Sequence of chain 1.A:
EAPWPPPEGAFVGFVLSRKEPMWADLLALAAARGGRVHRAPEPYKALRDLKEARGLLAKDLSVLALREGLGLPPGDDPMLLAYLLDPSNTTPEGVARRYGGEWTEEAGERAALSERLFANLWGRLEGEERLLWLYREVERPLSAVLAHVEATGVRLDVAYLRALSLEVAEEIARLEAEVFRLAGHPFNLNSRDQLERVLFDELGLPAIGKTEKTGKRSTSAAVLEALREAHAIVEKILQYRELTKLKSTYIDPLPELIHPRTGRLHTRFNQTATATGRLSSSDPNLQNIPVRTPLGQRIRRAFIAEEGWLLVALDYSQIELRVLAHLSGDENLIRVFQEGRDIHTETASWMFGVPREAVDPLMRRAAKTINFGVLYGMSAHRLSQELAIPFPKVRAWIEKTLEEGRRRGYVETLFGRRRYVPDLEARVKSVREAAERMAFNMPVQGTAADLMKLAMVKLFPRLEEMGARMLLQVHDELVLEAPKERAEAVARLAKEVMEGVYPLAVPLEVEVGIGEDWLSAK

Binding-site contacts:
Ligand atom O2B contacts residue GLN321 of chain 1.A at 3.3 Å (h-bond).
Ligand atom PA contacts residue MG1 of chain 1.E at 3.4 Å.
Ligand atom ON2 contacts residue ARG368 of chain 1.A at 2.7 Å (salt-bridge).
Ligand atom PA contacts residue MG1 of chain 1.F at 3.4 Å.
Ligand atom O1G contacts residue ARG367 of chain 1.A at 3.1 Å (salt-bridge).
Ligand atom C2' contacts residue PHE375 of chain 1.A at 3.5 Å (hydrophobic).
Ligand atom O3G contacts residue ARG367 of chain 1.A at 2.9 Å (salt-bridge).
Ligand atom O1B contacts residue HIS347 of chain 1.A at 3.1 Å (h-bond).
Ligand atom PB contacts residue MG1 of chain 1.E at 3.0 Å.
Ligand atom O1G contacts residue SER320 of chain 1.A at 3.2 Å.
Ligand atom O2B contacts residue ASP493 of chain 1.A at 3.1 Å (salt-bridge).
Ligand atom O2B contacts residue ILE322 of chain 1.A at 3.2 Å (h-bond).
Ligand atom O3B contacts residue HIS347 of chain 1.A at 3.3 Å.
Ligand atom O3' contacts residue PHE375 of chain 1.A at 3.0 Å.
Ligand atom O2G contacts residue TYR319 of chain 1.A at 3.0 Å (h-bond).
Ligand atom O3' contacts residue GLU323 of chain 1.A at 3.4 Å (salt-bridge).
Ligand atom O1A contacts residue MG1 of chain 1.E at 2.2 Å.
Ligand atom O3' contacts residue ILE322 of chain 1.A at 3.1 Å.
Ligand atom O2A contacts residue MG1 of chain 1.F at 3.5 Å.
Ligand atom N contacts residue ARG368 of chain 1.A at 3.1 Å (salt-bridge).
Ligand atom O2A contacts residue LYS371 of chain 1.A at 2.8 Å (salt-bridge).
Ligand atom O1B contacts residue ILE322 of chain 1.A at 3.4 Å (h-bond).
Ligand atom O1A contacts residue ASP493 of chain 1.A at 2.8 Å (salt-bridge).
Ligand atom O1B contacts residue GLN321 of chain 1.A at 3.1 Å.
Ligand atom O1A contacts residue ASP318 of chain 1.A at 3.2 Å (salt-bridge).
Ligand atom PG contacts residue MG1 of chain 1.E at 3.2 Å.
Ligand atom O1A contacts residue MG1 of chain 1.F at 2.3 Å.
Ligand atom O2G contacts residue ASP318 of chain 1.A at 3.0 Å (salt-bridge).
Ligand atom C3' contacts residue PHE375 of chain 1.A at 3.4 Å (hydrophobic).
Ligand atom O2B contacts residue TYR319 of chain 1.A at 3.1 Å (h-bond).
Ligand atom O2G contacts residue MG1 of chain 1.E at 2.1 Å.
Ligand atom O1B contacts residue PHE375 of chain 1.A at 3.3 Å.
Ligand atom O3B contacts residue GLN321 of chain 1.A at 3.2 Å (h-bond).
Ligand atom O4' contacts residue ARG281 of chain 1.A at 3.1 Å (salt-bridge).
Ligand atom O1G contacts residue GLN321 of chain 1.A at 3.0 Å (h-bond).
Ligand atom O2B contacts residue MG1 of chain 1.E at 2.0 Å.
Ligand atom O3B contacts residue MG1 of chain 1.E at 3.4 Å.
Ligand atom O3A contacts residue LYS371 of chain 1.A at 3.4 Å (salt-bridge).
Ligand atom ON1 contacts residue ARG368 of chain 1.A at 2.7 Å (salt-bridge).
Ligand atom O3G contacts residue LYS371 of chain 1.A at 2.8 Å (salt-bridge).

A small-molecule ligand and the protein it binds are described below.
Small molecule (SMILES): Nc1nc(O)c([C@H]2C[C@H](O)[C@@H](COP(=O)(O)OP(=O)(O)OP(=O)(O)O)O2)cc1N(O)O